Sequence of chain 1.B:
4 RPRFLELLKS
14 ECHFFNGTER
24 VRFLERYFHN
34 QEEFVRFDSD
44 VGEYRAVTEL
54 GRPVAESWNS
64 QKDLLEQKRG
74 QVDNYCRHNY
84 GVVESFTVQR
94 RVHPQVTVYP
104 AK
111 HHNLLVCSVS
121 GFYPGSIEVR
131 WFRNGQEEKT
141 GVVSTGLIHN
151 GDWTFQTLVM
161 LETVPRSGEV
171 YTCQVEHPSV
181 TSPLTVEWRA

Binding-site contacts:
Ligand atom N2 contacts residue ASN19 of chain 1.B at 2.9 Å (h-bond).
Ligand atom C3 contacts residue GLU22 of chain 1.B at 4.0 Å.
Ligand atom C2 contacts residue ASN19 of chain 1.B at 2.5 Å.
Ligand atom C5 contacts residue ASN19 of chain 1.B at 3.7 Å.
Ligand atom C2 contacts residue GLU22 of chain 1.B at 3.8 Å.
Ligand atom O5 contacts residue ASN19 of chain 1.B at 2.4 Å (h-bond).
Ligand atom C7 contacts residue ASN19 of chain 1.B at 3.6 Å.
Ligand atom C1 contacts residue GLU22 of chain 1.B at 3.0 Å.
Ligand atom O7 contacts residue GLU22 of chain 1.B at 3.9 Å.
Ligand atom O5 contacts residue GLU22 of chain 1.B at 3.9 Å.
Ligand atom C3 contacts residue ASN19 of chain 1.B at 3.8 Å.
Ligand atom N2 contacts residue GLU22 of chain 1.B at 3.4 Å (salt-bridge).
Ligand atom O6 contacts residue ASN19 of chain 1.B at 3.8 Å.
Ligand atom C1 contacts residue ASN19 of chain 1.B at 1.4 Å.
Ligand atom O7 contacts residue ASN19 of chain 1.B at 3.5 Å (h-bond).
Ligand atom C7 contacts residue GLU22 of chain 1.B at 4.2 Å.
Ligand atom C4 contacts residue ASN19 of chain 1.B at 4.2 Å.

A small-molecule ligand and the protein it binds are described below.
Small molecule (SMILES): CC(=O)N[C@@H]1[C@@H](O)[C@H](O)[C@@H](CO)O[C@H]1O